Sequence of chain 1.D:
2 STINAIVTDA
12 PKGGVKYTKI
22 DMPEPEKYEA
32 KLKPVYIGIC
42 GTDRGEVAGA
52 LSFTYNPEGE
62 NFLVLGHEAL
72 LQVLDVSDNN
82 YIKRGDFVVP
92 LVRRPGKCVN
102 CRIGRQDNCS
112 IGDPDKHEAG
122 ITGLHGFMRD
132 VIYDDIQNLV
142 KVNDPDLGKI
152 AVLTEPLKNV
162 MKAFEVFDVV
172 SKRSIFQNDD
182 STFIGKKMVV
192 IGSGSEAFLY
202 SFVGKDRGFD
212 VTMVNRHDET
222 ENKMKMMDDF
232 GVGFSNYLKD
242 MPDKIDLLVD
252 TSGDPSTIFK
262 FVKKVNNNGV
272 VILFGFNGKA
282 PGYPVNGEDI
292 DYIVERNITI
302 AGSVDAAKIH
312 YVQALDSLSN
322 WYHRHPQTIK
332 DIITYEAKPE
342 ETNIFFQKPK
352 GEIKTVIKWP

Binding-site contacts:
Ligand atom C3 contacts residue GLU156 of chain 1.D at 4.1 Å.
Ligand atom O3 contacts residue ASN160 of chain 1.D at 4.3 Å.
Ligand atom O4 contacts residue ARG94 of chain 1.D at 4.0 Å.
Ligand atom O4 contacts residue GLU119 of chain 1.D at 2.5 Å (salt-bridge).
Ligand atom C4 contacts residue ASP306 of chain 1.D at 3.8 Å.
Ligand atom O1 contacts residue ZN1 of chain 1.Q at 3.4 Å.
Ligand atom O1 contacts residue CYS41 of chain 1.D at 4.1 Å.
Ligand atom C2 contacts residue ASN160 of chain 1.D at 4.4 Å.
Ligand atom C5 contacts residue GLU119 of chain 1.D at 4.3 Å.
Ligand atom O1 contacts residue THR43 of chain 1.D at 3.1 Å (h-bond).
Ligand atom C1 contacts residue DN41 of chain 1.S at 3.2 Å.
Ligand atom C2 contacts residue DN41 of chain 1.S at 4.1 Å.
Ligand atom C6 contacts residue VAL305 of chain 1.D at 3.9 Å (hydrophobic).
Ligand atom O5 contacts residue PHE277 of chain 1.D at 4.3 Å.
Ligand atom O3 contacts residue LYS159 of chain 1.D at 3.2 Å (salt-bridge).
Ligand atom O2 contacts residue ASN160 of chain 1.D at 3.2 Å (h-bond).
Ligand atom O2 contacts residue DN41 of chain 1.S at 3.9 Å.
Ligand atom C2 contacts residue GLU156 of chain 1.D at 3.4 Å.
Ligand atom C3 contacts residue ASP306 of chain 1.D at 3.6 Å.
Ligand atom C5 contacts residue VAL305 of chain 1.D at 4.0 Å (hydrophobic).
Ligand atom C2 contacts residue HIS68 of chain 1.D at 4.1 Å.
Ligand atom O2 contacts residue HIS68 of chain 1.D at 4.1 Å.
Ligand atom O6 contacts residue PHE277 of chain 1.D at 3.4 Å.
Ligand atom C1 contacts residue THR43 of chain 1.D at 4.1 Å.
Ligand atom O1 contacts residue DN41 of chain 1.S at 3.0 Å.
Ligand atom O2 contacts residue ZN1 of chain 1.Q at 4.4 Å.
Ligand atom C6 contacts residue GLU119 of chain 1.D at 3.7 Å.
Ligand atom O6 contacts residue PHE54 of chain 1.D at 4.2 Å.
Ligand atom O2 contacts residue LYS159 of chain 1.D at 3.5 Å (salt-bridge).
Ligand atom O2 contacts residue GLU156 of chain 1.D at 2.4 Å (salt-bridge).
Ligand atom O3 contacts residue GLU156 of chain 1.D at 3.5 Å (salt-bridge).
Ligand atom O5 contacts residue DN41 of chain 1.S at 4.2 Å.
Ligand atom O3 contacts residue ASP306 of chain 1.D at 3.0 Å (salt-bridge).
Ligand atom O3 contacts residue VAL93 of chain 1.D at 3.7 Å.
Ligand atom C3 contacts residue LYS159 of chain 1.D at 4.1 Å.
Ligand atom O5 contacts residue THR43 of chain 1.D at 3.8 Å.
Ligand atom O4 contacts residue ASP306 of chain 1.D at 2.9 Å (salt-bridge).
Ligand atom C4 contacts residue GLU119 of chain 1.D at 3.7 Å.
Ligand atom C3 contacts residue ASN160 of chain 1.D at 4.3 Å.
Ligand atom O1 contacts residue HIS68 of chain 1.D at 3.7 Å.

The protein below binds the small molecule below.
Small molecule (SMILES): OC[C@H]1O[C@@H](O)[C@H](O)[C@@H](O)[C@@H]1O

Sequence of chain 1.B:
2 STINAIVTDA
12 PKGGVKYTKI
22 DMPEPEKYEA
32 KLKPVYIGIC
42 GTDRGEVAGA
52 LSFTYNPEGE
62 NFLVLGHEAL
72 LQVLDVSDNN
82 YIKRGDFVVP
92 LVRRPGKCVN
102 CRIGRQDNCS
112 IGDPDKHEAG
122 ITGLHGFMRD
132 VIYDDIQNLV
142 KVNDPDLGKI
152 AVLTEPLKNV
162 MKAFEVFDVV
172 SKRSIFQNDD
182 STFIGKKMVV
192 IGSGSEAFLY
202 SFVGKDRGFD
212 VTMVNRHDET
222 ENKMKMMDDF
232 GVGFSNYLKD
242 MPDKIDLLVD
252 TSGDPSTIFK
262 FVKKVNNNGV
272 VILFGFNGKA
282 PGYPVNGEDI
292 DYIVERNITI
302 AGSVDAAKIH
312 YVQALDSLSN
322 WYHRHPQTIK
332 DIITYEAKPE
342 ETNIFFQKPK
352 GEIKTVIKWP